Sequence of chain 29.A:
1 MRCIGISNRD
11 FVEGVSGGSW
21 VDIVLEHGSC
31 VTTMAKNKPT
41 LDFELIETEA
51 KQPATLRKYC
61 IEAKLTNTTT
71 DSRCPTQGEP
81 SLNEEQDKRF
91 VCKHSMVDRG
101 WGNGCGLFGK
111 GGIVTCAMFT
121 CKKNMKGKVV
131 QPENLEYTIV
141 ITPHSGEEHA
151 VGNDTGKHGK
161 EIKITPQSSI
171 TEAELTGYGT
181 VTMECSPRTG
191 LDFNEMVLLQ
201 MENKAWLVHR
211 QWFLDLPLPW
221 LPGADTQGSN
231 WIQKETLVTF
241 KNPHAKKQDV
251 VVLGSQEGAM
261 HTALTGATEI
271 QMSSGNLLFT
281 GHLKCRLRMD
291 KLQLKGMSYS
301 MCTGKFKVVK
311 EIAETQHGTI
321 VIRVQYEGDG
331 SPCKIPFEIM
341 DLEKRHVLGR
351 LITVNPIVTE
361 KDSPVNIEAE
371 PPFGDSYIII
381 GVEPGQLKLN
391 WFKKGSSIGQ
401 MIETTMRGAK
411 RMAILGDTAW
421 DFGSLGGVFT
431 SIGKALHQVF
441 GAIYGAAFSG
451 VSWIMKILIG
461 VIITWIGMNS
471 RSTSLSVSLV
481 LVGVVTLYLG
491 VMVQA

A small-molecule ligand and the protein it binds are described below.
Small molecule (SMILES): CC(=O)N[C@H]1[C@H](O[C@H]2[C@H](O)[C@@H](NC(C)=O)CO[C@@H]2CO)O[C@H](CO)[C@@H](O)[C@@H]1O

Sequence of chain 15.A:
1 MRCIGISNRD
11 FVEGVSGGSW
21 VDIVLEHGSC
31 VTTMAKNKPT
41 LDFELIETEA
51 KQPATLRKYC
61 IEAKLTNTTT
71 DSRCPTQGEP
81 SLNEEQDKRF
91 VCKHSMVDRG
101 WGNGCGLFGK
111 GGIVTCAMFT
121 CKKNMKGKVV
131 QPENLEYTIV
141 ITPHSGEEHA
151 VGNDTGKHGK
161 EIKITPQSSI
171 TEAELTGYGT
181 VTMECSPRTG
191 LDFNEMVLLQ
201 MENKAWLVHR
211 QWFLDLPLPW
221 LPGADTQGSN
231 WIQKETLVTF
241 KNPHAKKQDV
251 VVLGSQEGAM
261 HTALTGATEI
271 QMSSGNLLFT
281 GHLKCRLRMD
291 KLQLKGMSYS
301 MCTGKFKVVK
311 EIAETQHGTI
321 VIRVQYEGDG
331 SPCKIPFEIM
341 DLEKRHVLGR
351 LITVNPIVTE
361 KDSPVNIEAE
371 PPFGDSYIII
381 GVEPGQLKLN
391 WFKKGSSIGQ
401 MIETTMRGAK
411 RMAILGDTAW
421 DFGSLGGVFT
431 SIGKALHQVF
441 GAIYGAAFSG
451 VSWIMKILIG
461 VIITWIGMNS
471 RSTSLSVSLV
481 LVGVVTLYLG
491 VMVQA

Binding-site contacts:
Ligand atom O3 contacts residue HIS149 of chain 29.A at 4.2 Å.
Ligand atom C8 contacts residue ASN153 of chain 29.A at 4.5 Å.
Ligand atom C3 contacts residue ASN153 of chain 29.A at 3.9 Å.
Ligand atom C5 contacts residue GLY156 of chain 29.A at 4.1 Å.
Ligand atom N2 contacts residue ASN153 of chain 29.A at 3.1 Å (h-bond).
Ligand atom C4 contacts residue HIS149 of chain 29.A at 3.7 Å.
Ligand atom C5 contacts residue ASN153 of chain 29.A at 3.6 Å.
Ligand atom O5 contacts residue ASN153 of chain 29.A at 2.3 Å (h-bond).
Ligand atom C7 contacts residue HIS149 of chain 29.A at 4.3 Å.
Ligand atom O5 contacts residue THR155 of chain 29.A at 3.9 Å.
Ligand atom C7 contacts residue ASN153 of chain 29.A at 4.1 Å.
Ligand atom C8 contacts residue GLY102 of chain 15.A at 3.5 Å.
Ligand atom C2 contacts residue ASN153 of chain 29.A at 2.5 Å.
Ligand atom C1 contacts residue HIS158 of chain 29.A at 4.2 Å.
Ligand atom O6 contacts residue HIS149 of chain 29.A at 3.5 Å.
Ligand atom C1 contacts residue THR155 of chain 29.A at 3.9 Å.
Ligand atom C5 contacts residue HIS158 of chain 29.A at 4.0 Å.
Ligand atom O5 contacts residue GLY156 of chain 29.A at 4.1 Å.
Ligand atom O5 contacts residue HIS149 of chain 29.A at 3.6 Å (h-bond).
Ligand atom C2 contacts residue HIS149 of chain 29.A at 3.4 Å.
Ligand atom C6 contacts residue GLY156 of chain 29.A at 3.8 Å.
Ligand atom C4 contacts residue ASN153 of chain 29.A at 4.2 Å.
Ligand atom C5 contacts residue HIS149 of chain 29.A at 4.2 Å.
Ligand atom C1 contacts residue ASN153 of chain 29.A at 1.4 Å.
Ligand atom C3 contacts residue HIS149 of chain 29.A at 4.3 Å.
Ligand atom O7 contacts residue HIS149 of chain 29.A at 3.3 Å.
Ligand atom N2 contacts residue HIS149 of chain 29.A at 4.2 Å.
Ligand atom C1 contacts residue HIS149 of chain 29.A at 3.6 Å.
Ligand atom O6 contacts residue HIS158 of chain 29.A at 3.5 Å.
Ligand atom C6 contacts residue HIS158 of chain 29.A at 3.6 Å.
Ligand atom O5 contacts residue HIS158 of chain 29.A at 3.2 Å.